Sequence of chain 1.A:
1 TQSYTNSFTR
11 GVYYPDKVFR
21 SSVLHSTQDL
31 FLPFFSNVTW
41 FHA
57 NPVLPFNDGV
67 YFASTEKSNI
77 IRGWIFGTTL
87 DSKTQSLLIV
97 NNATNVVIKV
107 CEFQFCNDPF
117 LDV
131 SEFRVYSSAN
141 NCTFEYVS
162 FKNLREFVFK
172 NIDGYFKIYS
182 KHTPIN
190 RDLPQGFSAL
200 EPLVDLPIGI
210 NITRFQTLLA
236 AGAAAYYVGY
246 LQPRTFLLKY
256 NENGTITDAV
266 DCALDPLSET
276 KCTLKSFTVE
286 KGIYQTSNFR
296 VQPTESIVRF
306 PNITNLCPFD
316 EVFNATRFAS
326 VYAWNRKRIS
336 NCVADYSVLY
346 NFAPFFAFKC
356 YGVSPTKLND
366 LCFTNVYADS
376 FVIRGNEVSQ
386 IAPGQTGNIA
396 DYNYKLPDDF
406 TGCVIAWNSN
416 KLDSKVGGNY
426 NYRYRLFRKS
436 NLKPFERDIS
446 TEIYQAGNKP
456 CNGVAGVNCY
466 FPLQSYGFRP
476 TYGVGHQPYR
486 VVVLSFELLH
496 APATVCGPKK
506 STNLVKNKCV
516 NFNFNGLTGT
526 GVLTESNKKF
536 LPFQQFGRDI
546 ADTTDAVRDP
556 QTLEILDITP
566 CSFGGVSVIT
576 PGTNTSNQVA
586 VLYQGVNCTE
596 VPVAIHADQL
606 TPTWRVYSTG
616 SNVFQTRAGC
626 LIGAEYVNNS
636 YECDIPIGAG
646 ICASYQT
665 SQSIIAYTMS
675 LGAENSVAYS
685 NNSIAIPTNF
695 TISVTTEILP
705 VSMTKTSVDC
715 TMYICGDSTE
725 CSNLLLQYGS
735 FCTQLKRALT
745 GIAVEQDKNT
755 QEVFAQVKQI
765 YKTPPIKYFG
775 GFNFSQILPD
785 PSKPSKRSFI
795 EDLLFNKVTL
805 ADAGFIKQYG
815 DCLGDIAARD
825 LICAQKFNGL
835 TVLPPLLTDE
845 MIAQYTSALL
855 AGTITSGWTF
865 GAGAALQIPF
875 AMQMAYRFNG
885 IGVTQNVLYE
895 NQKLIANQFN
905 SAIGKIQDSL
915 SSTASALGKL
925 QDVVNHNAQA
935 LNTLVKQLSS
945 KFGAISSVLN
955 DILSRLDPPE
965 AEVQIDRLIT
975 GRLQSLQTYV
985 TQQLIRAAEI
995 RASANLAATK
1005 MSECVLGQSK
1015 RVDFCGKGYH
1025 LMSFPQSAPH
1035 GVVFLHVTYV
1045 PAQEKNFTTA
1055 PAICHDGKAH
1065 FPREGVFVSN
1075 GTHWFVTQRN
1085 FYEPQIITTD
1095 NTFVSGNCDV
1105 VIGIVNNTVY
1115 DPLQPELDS

Binding-site contacts:
Ligand atom C1 contacts residue ASN258 of chain 1.C at 1.4 Å.
Ligand atom C7 contacts residue ASN256 of chain 1.C at 3.9 Å.
Ligand atom C5 contacts residue ASN258 of chain 1.C at 3.7 Å.
Ligand atom C8 contacts residue GLU257 of chain 1.C at 3.3 Å.
Ligand atom C3 contacts residue ASN258 of chain 1.C at 3.8 Å.
Ligand atom C4 contacts residue ASN258 of chain 1.C at 4.2 Å.
Ligand atom C7 contacts residue ASN258 of chain 1.C at 3.9 Å.
Ligand atom O7 contacts residue ASN258 of chain 1.C at 4.5 Å.
Ligand atom O5 contacts residue ASN258 of chain 1.C at 2.4 Å (h-bond).
Ligand atom C8 contacts residue ASN256 of chain 1.C at 3.4 Å.
Ligand atom N2 contacts residue ASN258 of chain 1.C at 2.9 Å (h-bond).
Ligand atom C2 contacts residue ASN258 of chain 1.C at 2.5 Å.
Ligand atom C8 contacts residue ASN258 of chain 1.C at 4.3 Å.
Ligand atom O7 contacts residue ASN256 of chain 1.C at 4.3 Å.
Ligand atom O5 contacts residue LYS534 of chain 1.A at 4.1 Å.

The small molecule below binds the protein below.
Small molecule (SMILES): CC(=O)N[C@@H]1[C@@H](O)[C@H](O)[C@@H](CO)O[C@H]1O

Sequence of chain 1.C:
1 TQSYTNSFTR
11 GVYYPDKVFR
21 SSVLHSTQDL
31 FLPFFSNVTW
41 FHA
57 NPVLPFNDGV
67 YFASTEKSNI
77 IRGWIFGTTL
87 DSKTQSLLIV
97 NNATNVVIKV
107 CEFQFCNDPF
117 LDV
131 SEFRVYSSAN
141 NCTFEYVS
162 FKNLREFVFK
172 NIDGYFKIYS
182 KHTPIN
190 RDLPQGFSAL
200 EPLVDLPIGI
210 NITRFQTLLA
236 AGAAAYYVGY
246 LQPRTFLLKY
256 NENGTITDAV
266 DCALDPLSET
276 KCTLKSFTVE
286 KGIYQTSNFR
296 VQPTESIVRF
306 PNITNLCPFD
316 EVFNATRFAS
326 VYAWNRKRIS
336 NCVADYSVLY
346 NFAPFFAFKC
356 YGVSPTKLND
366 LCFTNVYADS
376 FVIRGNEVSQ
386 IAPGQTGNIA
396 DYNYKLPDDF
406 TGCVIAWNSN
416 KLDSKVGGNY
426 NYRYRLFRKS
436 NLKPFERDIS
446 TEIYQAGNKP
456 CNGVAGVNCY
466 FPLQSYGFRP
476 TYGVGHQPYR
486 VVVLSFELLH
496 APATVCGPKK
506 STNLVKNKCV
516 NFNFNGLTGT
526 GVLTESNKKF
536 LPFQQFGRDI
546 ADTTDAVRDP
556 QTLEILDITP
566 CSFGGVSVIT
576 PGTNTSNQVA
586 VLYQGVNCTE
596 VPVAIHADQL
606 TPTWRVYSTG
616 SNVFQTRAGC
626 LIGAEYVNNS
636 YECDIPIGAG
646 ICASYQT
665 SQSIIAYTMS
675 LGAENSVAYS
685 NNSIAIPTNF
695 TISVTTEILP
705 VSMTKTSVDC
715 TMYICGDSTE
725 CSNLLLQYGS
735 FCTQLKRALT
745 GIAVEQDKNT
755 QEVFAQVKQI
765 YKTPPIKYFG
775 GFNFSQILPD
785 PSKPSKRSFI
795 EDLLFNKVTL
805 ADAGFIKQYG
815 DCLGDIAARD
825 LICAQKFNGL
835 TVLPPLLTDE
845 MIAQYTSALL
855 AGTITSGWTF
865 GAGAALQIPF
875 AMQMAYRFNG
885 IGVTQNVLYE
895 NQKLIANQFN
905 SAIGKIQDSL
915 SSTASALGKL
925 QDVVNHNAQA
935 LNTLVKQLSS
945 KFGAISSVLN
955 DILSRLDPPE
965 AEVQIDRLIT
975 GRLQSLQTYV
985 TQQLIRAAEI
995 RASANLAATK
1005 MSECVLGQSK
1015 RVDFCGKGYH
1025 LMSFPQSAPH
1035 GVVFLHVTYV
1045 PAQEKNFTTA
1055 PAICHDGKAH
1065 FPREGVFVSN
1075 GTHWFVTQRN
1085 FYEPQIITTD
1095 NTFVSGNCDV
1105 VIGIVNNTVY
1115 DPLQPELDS